Sequence of chain 1.M:
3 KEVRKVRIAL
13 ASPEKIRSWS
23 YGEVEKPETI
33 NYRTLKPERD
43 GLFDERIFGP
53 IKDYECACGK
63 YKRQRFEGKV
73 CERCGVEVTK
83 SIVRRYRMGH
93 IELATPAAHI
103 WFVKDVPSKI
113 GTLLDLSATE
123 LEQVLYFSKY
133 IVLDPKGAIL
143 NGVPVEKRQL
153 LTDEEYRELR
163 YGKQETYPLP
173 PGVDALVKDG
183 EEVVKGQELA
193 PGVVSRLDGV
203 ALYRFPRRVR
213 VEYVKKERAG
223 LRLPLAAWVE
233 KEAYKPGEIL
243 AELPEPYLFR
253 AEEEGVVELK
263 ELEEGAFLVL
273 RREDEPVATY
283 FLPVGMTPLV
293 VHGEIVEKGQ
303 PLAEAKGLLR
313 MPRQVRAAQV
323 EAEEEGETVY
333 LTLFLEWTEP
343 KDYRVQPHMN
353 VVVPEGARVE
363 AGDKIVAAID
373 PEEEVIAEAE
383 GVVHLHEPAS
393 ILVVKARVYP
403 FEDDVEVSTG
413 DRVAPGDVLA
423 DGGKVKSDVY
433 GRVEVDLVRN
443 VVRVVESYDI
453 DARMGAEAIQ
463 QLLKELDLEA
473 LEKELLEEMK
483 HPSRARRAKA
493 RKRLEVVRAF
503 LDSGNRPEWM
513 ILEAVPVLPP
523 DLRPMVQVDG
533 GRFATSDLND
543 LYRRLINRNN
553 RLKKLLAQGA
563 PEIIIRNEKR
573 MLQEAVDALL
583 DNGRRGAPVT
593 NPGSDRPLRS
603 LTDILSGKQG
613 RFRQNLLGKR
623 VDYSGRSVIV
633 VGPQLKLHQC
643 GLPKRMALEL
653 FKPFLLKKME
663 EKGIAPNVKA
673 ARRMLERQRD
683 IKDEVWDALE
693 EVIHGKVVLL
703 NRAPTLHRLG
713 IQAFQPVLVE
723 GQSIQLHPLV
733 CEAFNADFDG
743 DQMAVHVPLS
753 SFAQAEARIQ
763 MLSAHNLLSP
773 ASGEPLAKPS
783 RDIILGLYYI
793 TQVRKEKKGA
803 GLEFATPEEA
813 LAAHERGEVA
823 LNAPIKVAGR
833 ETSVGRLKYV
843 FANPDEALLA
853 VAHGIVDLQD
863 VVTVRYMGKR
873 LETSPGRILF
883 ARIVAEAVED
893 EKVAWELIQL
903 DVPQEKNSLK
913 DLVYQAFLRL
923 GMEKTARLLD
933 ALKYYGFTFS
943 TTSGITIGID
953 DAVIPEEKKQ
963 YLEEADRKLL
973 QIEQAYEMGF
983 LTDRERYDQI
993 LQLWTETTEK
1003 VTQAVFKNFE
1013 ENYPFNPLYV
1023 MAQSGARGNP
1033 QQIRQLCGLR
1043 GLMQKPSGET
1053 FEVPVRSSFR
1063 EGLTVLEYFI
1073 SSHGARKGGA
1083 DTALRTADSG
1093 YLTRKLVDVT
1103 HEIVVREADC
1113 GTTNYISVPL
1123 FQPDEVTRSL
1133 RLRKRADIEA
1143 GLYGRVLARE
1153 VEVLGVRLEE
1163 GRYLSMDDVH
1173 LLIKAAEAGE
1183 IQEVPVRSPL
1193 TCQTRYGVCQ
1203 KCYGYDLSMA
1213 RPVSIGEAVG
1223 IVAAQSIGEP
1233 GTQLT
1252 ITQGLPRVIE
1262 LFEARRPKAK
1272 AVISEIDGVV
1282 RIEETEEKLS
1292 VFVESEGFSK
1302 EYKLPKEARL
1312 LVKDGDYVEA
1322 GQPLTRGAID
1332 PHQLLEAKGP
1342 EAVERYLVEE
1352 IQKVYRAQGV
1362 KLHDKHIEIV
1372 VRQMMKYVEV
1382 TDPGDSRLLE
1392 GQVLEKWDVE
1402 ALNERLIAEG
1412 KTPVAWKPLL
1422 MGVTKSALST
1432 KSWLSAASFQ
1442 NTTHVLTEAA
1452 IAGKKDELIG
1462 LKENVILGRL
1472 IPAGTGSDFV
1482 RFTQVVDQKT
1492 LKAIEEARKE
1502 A

Binding-site contacts:
Ligand atom O4' contacts residue ASP743 of chain 1.M at 4.2 Å.
Ligand atom O5' contacts residue ASP741 of chain 1.M at 3.7 Å.
Ligand atom OP1 contacts residue GLN567 of chain 1.L at 2.7 Å (h-bond).
Ligand atom C2' contacts residue ARG704 of chain 1.M at 3.5 Å.
Ligand atom O3' contacts residue ASP739 of chain 1.M at 4.0 Å.
Ligand atom OP1 contacts residue LYS846 of chain 1.L at 2.4 Å (salt-bridge).
Ligand atom O3' contacts residue GLN567 of chain 1.L at 3.9 Å.
Ligand atom C4' contacts residue ASP743 of chain 1.M at 3.6 Å.
Ligand atom O5' contacts residue LYS846 of chain 1.L at 3.8 Å.
Ligand atom O5' contacts residue GLN567 of chain 1.L at 4.2 Å.
Ligand atom O4' contacts residue HIS999 of chain 1.L at 3.7 Å.
Ligand atom C2' contacts residue MG1 of chain 1.CA at 3.9 Å.
Ligand atom OP1 contacts residue LYS838 of chain 1.L at 2.8 Å (salt-bridge).
Ligand atom C5' contacts residue HIS999 of chain 1.L at 3.7 Å.
Ligand atom O3' contacts residue LYS838 of chain 1.L at 2.9 Å (salt-bridge).
Ligand atom O3' contacts residue MG1 of chain 1.CA at 2.1 Å.
Ligand atom O2' contacts residue ASP743 of chain 1.M at 2.8 Å (salt-bridge).
Ligand atom O5' contacts residue PRO444 of chain 1.L at 4.3 Å.
Ligand atom C4' contacts residue MG1 of chain 1.CA at 4.1 Å.
Ligand atom O2' contacts residue GLY742 of chain 1.M at 4.0 Å.
Ligand atom O2' contacts residue MG1 of chain 1.CA at 3.4 Å.
Ligand atom O5' contacts residue LYS838 of chain 1.L at 4.2 Å.
Ligand atom P contacts residue GLN567 of chain 1.L at 3.8 Å.
Ligand atom O3' contacts residue ASP743 of chain 1.M at 3.2 Å (salt-bridge).
Ligand atom C5' contacts residue GLN567 of chain 1.L at 3.6 Å.
Ligand atom N3 contacts residue ALA705 of chain 1.M at 4.0 Å.
Ligand atom P contacts residue ASP741 of chain 1.M at 4.2 Å.
Ligand atom C4' contacts residue HIS999 of chain 1.L at 3.5 Å.
Ligand atom C3' contacts residue MG1 of chain 1.CA at 3.4 Å.
Ligand atom P contacts residue LYS838 of chain 1.L at 3.4 Å.
Ligand atom P contacts residue LYS846 of chain 1.L at 3.2 Å.
Ligand atom C2' contacts residue ASP743 of chain 1.M at 4.0 Å.
Ligand atom OP1 contacts residue ASP741 of chain 1.M at 3.6 Å (salt-bridge).
Ligand atom O2' contacts residue LYS1004 of chain 1.L at 4.3 Å.
Ligand atom C3' contacts residue ASP743 of chain 1.M at 3.7 Å.
Ligand atom O3' contacts residue ASP741 of chain 1.M at 3.4 Å (salt-bridge).
Ligand atom C3' contacts residue LYS838 of chain 1.L at 4.1 Å.
Ligand atom OP2 contacts residue LYS846 of chain 1.L at 3.5 Å (salt-bridge).
Ligand atom C2 contacts residue PRO706 of chain 1.M at 4.3 Å (hydrophobic).
Ligand atom O2' contacts residue ARG704 of chain 1.M at 2.8 Å (salt-bridge).

Sequence of chain 1.L:
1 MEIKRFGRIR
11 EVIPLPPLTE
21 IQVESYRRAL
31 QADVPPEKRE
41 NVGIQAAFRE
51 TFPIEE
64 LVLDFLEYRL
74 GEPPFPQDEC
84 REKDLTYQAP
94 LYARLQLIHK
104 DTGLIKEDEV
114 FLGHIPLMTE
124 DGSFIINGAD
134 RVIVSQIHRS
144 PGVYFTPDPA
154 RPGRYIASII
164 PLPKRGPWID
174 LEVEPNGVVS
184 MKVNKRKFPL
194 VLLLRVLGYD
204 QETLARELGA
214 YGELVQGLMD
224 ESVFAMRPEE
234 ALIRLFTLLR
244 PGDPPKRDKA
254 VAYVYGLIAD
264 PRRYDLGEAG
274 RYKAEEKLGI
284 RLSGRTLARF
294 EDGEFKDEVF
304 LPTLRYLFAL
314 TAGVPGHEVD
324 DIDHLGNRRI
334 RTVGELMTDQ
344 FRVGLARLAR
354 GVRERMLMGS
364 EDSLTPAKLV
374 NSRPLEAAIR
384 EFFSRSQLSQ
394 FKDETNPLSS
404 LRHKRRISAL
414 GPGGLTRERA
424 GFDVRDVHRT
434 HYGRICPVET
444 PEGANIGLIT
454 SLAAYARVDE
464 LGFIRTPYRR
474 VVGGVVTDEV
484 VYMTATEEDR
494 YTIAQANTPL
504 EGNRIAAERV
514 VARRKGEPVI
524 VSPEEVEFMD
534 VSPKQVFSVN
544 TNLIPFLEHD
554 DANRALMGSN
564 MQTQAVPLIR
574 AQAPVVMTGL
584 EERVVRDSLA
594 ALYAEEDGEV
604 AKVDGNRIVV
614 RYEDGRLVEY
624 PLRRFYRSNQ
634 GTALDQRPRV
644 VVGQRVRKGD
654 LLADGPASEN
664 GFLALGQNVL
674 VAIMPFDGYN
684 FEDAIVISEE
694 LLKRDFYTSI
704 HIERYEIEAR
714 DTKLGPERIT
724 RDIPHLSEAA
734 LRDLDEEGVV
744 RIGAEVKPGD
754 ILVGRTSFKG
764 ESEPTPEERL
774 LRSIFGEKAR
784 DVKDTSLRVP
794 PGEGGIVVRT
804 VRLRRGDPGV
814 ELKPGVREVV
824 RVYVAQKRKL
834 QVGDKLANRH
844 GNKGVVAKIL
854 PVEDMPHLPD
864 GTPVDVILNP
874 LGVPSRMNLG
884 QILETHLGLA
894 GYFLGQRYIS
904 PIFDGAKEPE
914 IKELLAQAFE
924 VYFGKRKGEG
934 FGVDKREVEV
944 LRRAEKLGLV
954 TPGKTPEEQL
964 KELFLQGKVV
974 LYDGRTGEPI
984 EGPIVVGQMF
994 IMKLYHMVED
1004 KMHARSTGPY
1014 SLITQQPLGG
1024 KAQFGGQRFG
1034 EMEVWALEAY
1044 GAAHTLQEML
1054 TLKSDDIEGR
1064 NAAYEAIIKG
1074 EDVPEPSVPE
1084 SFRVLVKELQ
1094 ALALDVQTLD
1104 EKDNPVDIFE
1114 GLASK

A small-molecule ligand and the protein it binds are described below.
Small molecule (SMILES): Nc1nc(=O)c2ncn([C@@H]3O[C@H](CO)[C@@H](O[P](=O)(O)OC[C@H]4O[C@@H](n5cnc6c(=O)nc(N)[nH]c65)[C@H](O)[C@@H]4O[P](=O)(O)OC[C@H]4O[C@@H](n5cnc6c(N)ncnc65)[C@H](O)[C@@H]4O)[C@H]3O)c2[nH]1